This small molecule binds to this protein.
Small molecule (SMILES): CC(=O)N[C@H]1/C(=N/OC(=O)Nc2ccccc2)O[C@H](CO)[C@@H](O)[C@@H]1O

Binding-site contacts:
Ligand atom CAC contacts residue TRP395 of chain 1.D at 4.0 Å (hydrophobic).
Ligand atom CAE contacts residue ASP397 of chain 1.D at 4.1 Å.
Ligand atom OAM contacts residue TRP361 of chain 1.D at 3.6 Å (h-bond).
Ligand atom OAK contacts residue ASP397 of chain 1.D at 2.6 Å (salt-bridge).
Ligand atom CAS contacts residue TYR331 of chain 1.D at 3.7 Å (hydrophobic).
Ligand atom OAJ contacts residue ARG117 of chain 1.D at 2.9 Å (salt-bridge).
Ligand atom CAH contacts residue TRP395 of chain 1.D at 4.0 Å (hydrophobic).
Ligand atom CAX contacts residue TYR331 of chain 1.D at 3.6 Å (hydrophobic).
Ligand atom CAD contacts residue TRP395 of chain 1.D at 4.0 Å (hydrophobic).
Ligand atom NAY contacts residue TRP328 of chain 1.D at 3.5 Å.
Ligand atom OAN contacts residue TRP395 of chain 1.D at 3.3 Å.
Ligand atom OAL contacts residue TYR331 of chain 1.D at 3.9 Å.
Ligand atom CAE contacts residue TRP395 of chain 1.D at 3.6 Å (hydrophobic).
Ligand atom CAP contacts residue TRP328 of chain 1.D at 3.4 Å (hydrophobic).
Ligand atom CAH contacts residue TRP328 of chain 1.D at 3.8 Å (hydrophobic).
Ligand atom CAG contacts residue TRP328 of chain 1.D at 4.2 Å (hydrophobic).
Ligand atom CAH contacts residue TRP289 of chain 1.D at 3.6 Å (hydrophobic).
Ligand atom CAD contacts residue ARG117 of chain 1.D at 3.8 Å.
Ligand atom CAD contacts residue ASP397 of chain 1.D at 3.5 Å.
Ligand atom OAN contacts residue TYR330 of chain 1.D at 2.6 Å (h-bond).
Ligand atom CAG contacts residue TRP395 of chain 1.D at 3.7 Å (hydrophobic).
Ligand atom CAF contacts residue TRP395 of chain 1.D at 3.7 Å (hydrophobic).
Ligand atom OAQ contacts residue TYR331 of chain 1.D at 3.2 Å (h-bond).
Ligand atom NAO contacts residue TYR331 of chain 1.D at 2.8 Å (h-bond).
Ligand atom OAM contacts residue ASP397 of chain 1.D at 2.6 Å (salt-bridge).
Ligand atom CAG contacts residue TYR330 of chain 1.D at 3.5 Å (hydrophobic).
Ligand atom OAJ contacts residue TRP395 of chain 1.D at 4.2 Å.
Ligand atom CAF contacts residue TRP361 of chain 1.D at 3.6 Å (hydrophobic).
Ligand atom CAC contacts residue ARG117 of chain 1.D at 4.0 Å.
Ligand atom OAK contacts residue TRP395 of chain 1.D at 3.3 Å.
Ligand atom OAK contacts residue ARG117 of chain 1.D at 2.9 Å (salt-bridge).
Ligand atom OAR contacts residue TRP328 of chain 1.D at 3.7 Å.
Ligand atom CAF contacts residue ASP397 of chain 1.D at 3.5 Å.
Ligand atom OAQ contacts residue TRP328 of chain 1.D at 3.2 Å.
Ligand atom CAE contacts residue TYR330 of chain 1.D at 4.1 Å (hydrophobic).
Ligand atom NAO contacts residue TRP328 of chain 1.D at 3.9 Å.
Ligand atom OAN contacts residue TRP328 of chain 1.D at 3.9 Å.
Ligand atom CAP contacts residue TYR331 of chain 1.D at 3.5 Å (hydrophobic).
Ligand atom CAH contacts residue TYR330 of chain 1.D at 3.7 Å (hydrophobic).
Ligand atom OAL contacts residue TYR330 of chain 1.D at 3.7 Å.

Sequence of chain 1.D:
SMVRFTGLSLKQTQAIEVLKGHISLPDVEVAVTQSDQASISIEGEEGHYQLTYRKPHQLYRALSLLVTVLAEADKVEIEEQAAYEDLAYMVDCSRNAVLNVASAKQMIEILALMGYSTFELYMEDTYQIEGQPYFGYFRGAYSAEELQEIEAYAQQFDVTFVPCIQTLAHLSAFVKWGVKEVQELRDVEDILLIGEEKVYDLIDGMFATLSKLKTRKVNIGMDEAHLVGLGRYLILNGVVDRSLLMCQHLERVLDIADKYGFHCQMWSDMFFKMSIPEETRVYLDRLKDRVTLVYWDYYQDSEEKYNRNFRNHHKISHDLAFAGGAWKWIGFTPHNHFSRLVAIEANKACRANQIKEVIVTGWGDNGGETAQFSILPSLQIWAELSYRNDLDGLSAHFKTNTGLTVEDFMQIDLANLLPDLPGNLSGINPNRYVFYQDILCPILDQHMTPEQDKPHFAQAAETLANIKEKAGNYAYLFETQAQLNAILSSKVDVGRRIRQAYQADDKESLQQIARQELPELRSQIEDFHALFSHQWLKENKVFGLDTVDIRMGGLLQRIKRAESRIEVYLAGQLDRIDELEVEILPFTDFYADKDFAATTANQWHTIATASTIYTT